Binding-site contacts:
Ligand atom C12 contacts residue HIS39 of chain 2.A at 3.3 Å.
Ligand atom C9 contacts residue HIS39 of chain 2.A at 4.2 Å.
Ligand atom C4 contacts residue HIS162 of chain 2.A at 3.7 Å.
Ligand atom C2 contacts residue ARG186 of chain 2.A at 3.5 Å.
Ligand atom C3 contacts residue MET163 of chain 2.A at 3.4 Å (hydrophobic).
Ligand atom C4 contacts residue HIS39 of chain 2.A at 4.0 Å.
Ligand atom C2 contacts residue MET47 of chain 2.A at 3.6 Å (hydrophobic).
Ligand atom C16 contacts residue CYS143 of chain 2.A at 1.7 Å (hydrophobic).
Ligand atom C12 contacts residue CYS143 of chain 2.A at 3.5 Å (hydrophobic).
Ligand atom C6 contacts residue MET47 of chain 2.A at 3.8 Å (hydrophobic).
Ligand atom C2 contacts residue GLN187 of chain 2.A at 3.9 Å.
Ligand atom C4 contacts residue MET163 of chain 2.A at 4.0 Å (hydrophobic).
Ligand atom C3 contacts residue ASP185 of chain 2.A at 4.3 Å.
Ligand atom C1 contacts residue GLN187 of chain 2.A at 3.2 Å.
Ligand atom C5 contacts residue MET47 of chain 2.A at 3.6 Å (hydrophobic).
Ligand atom C1 contacts residue MET47 of chain 2.A at 3.7 Å (hydrophobic).
Ligand atom C7 contacts residue MET47 of chain 2.A at 4.1 Å (hydrophobic).
Ligand atom C6 contacts residue GLN187 of chain 2.A at 3.7 Å.
Ligand atom C3 contacts residue ARG186 of chain 2.A at 4.0 Å.
Ligand atom C2 contacts residue ASP185 of chain 2.A at 4.2 Å.
Ligand atom O15 contacts residue GLY141 of chain 2.A at 2.7 Å (h-bond).
Ligand atom C2 contacts residue MET163 of chain 2.A at 3.1 Å (hydrophobic).
Ligand atom C13 contacts residue GLY141 of chain 2.A at 3.8 Å.
Ligand atom O15 contacts residue ASN140 of chain 2.A at 3.8 Å.
Ligand atom O15 contacts residue SER142 of chain 2.A at 4.0 Å.
Ligand atom O15 contacts residue CYS143 of chain 2.A at 4.0 Å.
Ligand atom C13 contacts residue HIS39 of chain 2.A at 4.3 Å.
Ligand atom C4 contacts residue MET47 of chain 2.A at 3.5 Å (hydrophobic).
Ligand atom C1 contacts residue ARG186 of chain 2.A at 3.8 Å.
Ligand atom C3 contacts residue MET47 of chain 2.A at 3.5 Å (hydrophobic).
Ligand atom C12 contacts residue LEU25 of chain 2.A at 4.1 Å (hydrophobic).
Ligand atom C3 contacts residue HIS162 of chain 2.A at 4.1 Å.
Ligand atom C16 contacts residue SER142 of chain 2.A at 3.9 Å.
Ligand atom C1 contacts residue MET163 of chain 2.A at 4.0 Å (hydrophobic).
Ligand atom N10 contacts residue CYS143 of chain 2.A at 3.5 Å (h-bond).
Ligand atom C13 contacts residue SER142 of chain 2.A at 4.4 Å.
Ligand atom C9 contacts residue CYS143 of chain 2.A at 4.0 Å (hydrophobic).
Ligand atom C16 contacts residue GLY141 of chain 2.A at 4.2 Å.
Ligand atom C13 contacts residue CYS143 of chain 2.A at 3.0 Å (hydrophobic).
Ligand atom N10 contacts residue HIS39 of chain 2.A at 3.0 Å (h-bond).

This small molecule binds to this protein.
Small molecule (SMILES): CC(=O)CNC(=O)OCc1ccccc1

Sequence of chain 2.A:
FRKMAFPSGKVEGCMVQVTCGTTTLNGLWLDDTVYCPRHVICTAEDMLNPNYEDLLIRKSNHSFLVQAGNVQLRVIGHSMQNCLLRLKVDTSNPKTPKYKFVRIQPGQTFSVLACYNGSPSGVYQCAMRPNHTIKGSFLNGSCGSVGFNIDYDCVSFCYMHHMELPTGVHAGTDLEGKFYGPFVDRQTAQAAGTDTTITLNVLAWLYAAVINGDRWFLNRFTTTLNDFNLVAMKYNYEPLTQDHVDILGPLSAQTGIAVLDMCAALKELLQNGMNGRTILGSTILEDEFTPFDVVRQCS